Binding-site contacts:
Ligand atom C5 contacts residue ASN221 of chain 1.D at 3.7 Å.
Ligand atom C6 contacts residue SER223 of chain 1.D at 4.0 Å.
Ligand atom O5 contacts residue SER223 of chain 1.D at 4.3 Å.
Ligand atom C7 contacts residue ASN221 of chain 1.D at 3.3 Å.
Ligand atom O5 contacts residue ASN221 of chain 1.D at 2.4 Å (h-bond).
Ligand atom O6 contacts residue SER223 of chain 1.D at 3.8 Å.
Ligand atom O7 contacts residue ASN221 of chain 1.D at 2.9 Å (h-bond).
Ligand atom C4 contacts residue ASN221 of chain 1.D at 4.2 Å.
Ligand atom C6 contacts residue ASN221 of chain 1.D at 4.3 Å.
Ligand atom N2 contacts residue ASN221 of chain 1.D at 2.9 Å (h-bond).
Ligand atom O6 contacts residue ASN221 of chain 1.D at 4.5 Å.
Ligand atom C1 contacts residue ASN221 of chain 1.D at 1.4 Å.
Ligand atom C3 contacts residue ASN221 of chain 1.D at 3.8 Å.
Ligand atom C2 contacts residue ASN221 of chain 1.D at 2.4 Å.

Sequence of chain 1.D:
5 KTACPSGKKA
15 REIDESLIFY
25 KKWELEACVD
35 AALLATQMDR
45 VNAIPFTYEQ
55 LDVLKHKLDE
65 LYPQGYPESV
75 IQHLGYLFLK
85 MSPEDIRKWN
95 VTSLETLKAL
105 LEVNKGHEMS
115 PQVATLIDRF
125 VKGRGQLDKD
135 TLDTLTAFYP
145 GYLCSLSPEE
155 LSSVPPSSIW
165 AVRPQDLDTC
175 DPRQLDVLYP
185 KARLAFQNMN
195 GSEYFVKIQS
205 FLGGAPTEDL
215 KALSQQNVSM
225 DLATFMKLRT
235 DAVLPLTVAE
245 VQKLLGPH

The small molecule below binds the protein below.
Small molecule (SMILES): CC(=O)N[C@H]1[C@H](O[C@H]2[C@H](O)[C@@H](NC(C)=O)CO[C@@H]2CO)O[C@H](CO)[C@@H](O)[C@@H]1O